Binding-site contacts:
Ligand atom O9 contacts residue TYR212 of chain 1.B at 3.2 Å.
Ligand atom O2 contacts residue NAP1 of chain 1.I at 3.1 Å (h-bond).
Ligand atom O9 contacts residue SER209 of chain 1.B at 3.2 Å.
Ligand atom C13 contacts residue MET227 of chain 1.B at 3.5 Å (hydrophobic).
Ligand atom O2 contacts residue MET204 of chain 1.B at 3.7 Å.
Ligand atom O2 contacts residue TYR212 of chain 1.B at 3.4 Å (h-bond).
Ligand atom C3 contacts residue GLY199 of chain 1.B at 3.7 Å.
Ligand atom C7 contacts residue TYR212 of chain 1.B at 3.6 Å (hydrophobic).
Ligand atom C4 contacts residue TYR212 of chain 1.B at 3.4 Å (hydrophobic).
Ligand atom C16 contacts residue TYR212 of chain 1.B at 3.7 Å (hydrophobic).
Ligand atom C1 contacts residue TYR212 of chain 1.B at 3.1 Å (hydrophobic).
Ligand atom C8 contacts residue TYR212 of chain 1.B at 3.6 Å (hydrophobic).
Ligand atom C4 contacts residue GLY199 of chain 1.B at 3.3 Å.
Ligand atom C10 contacts residue TYR212 of chain 1.B at 3.1 Å (hydrophobic).
Ligand atom O6 contacts residue PHE159 of chain 1.B at 3.7 Å.
Ligand atom O2 contacts residue PHE205 of chain 1.B at 3.7 Å.
Ligand atom O4 contacts residue GLY198 of chain 1.B at 3.8 Å.
Ligand atom O14 contacts residue MET227 of chain 1.B at 3.9 Å.
Ligand atom C11 contacts residue ALA228 of chain 1.B at 3.8 Å (hydrophobic).
Ligand atom C13 contacts residue ILE213 of chain 1.B at 3.5 Å (hydrophobic).
Ligand atom C12 contacts residue ILE213 of chain 1.B at 3.8 Å (hydrophobic).
Ligand atom C3 contacts residue NAP1 of chain 1.I at 3.0 Å.
Ligand atom C11 contacts residue TYR212 of chain 1.B at 3.8 Å (hydrophobic).
Ligand atom C2 contacts residue NAP1 of chain 1.I at 3.2 Å.
Ligand atom C3 contacts residue TYR212 of chain 1.B at 3.2 Å (hydrophobic).
Ligand atom C12 contacts residue ALA228 of chain 1.B at 3.4 Å (hydrophobic).
Ligand atom C6 contacts residue TYR212 of chain 1.B at 3.6 Å (hydrophobic).
Ligand atom O9 contacts residue PHE205 of chain 1.B at 3.5 Å.
Ligand atom C8 contacts residue SER209 of chain 1.B at 3.8 Å.
Ligand atom C1 contacts residue PHE205 of chain 1.B at 3.5 Å (hydrophobic).
Ligand atom C2 contacts residue TYR212 of chain 1.B at 3.1 Å (hydrophobic).
Ligand atom O4 contacts residue DMS1 of chain 1.K at 3.4 Å (h-bond).
Ligand atom C5 contacts residue GLY199 of chain 1.B at 3.9 Å.
Ligand atom O4 contacts residue TYR212 of chain 1.B at 3.8 Å.
Ligand atom O4 contacts residue GLY199 of chain 1.B at 3.1 Å (h-bond).
Ligand atom C10 contacts residue PHE205 of chain 1.B at 3.6 Å (hydrophobic).
Ligand atom O6 contacts residue DMS1 of chain 1.K at 3.2 Å.
Ligand atom O2 contacts residue VAL208 of chain 1.B at 3.6 Å.
Ligand atom C13 contacts residue ALA228 of chain 1.B at 3.4 Å (hydrophobic).
Ligand atom C5 contacts residue TYR212 of chain 1.B at 3.6 Å (hydrophobic).

A protein and the small-molecule ligand that binds it are described below.
Small molecule (SMILES): O=c1c(-c2ccc(O)cc2)coc2cc(O)cc(O)c12

Sequence of chain 1.B:
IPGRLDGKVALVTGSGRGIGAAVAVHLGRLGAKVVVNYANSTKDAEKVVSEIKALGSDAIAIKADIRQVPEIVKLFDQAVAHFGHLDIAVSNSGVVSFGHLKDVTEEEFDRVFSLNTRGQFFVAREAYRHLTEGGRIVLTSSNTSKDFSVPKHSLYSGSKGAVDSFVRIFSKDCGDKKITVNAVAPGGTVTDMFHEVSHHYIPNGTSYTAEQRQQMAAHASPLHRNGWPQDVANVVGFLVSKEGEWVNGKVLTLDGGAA